Binding-site contacts:
Ligand atom C08 contacts residue LYS35 of chain 1.A at 4.2 Å.
Ligand atom C13 contacts residue ASN37 of chain 1.A at 3.5 Å.
Ligand atom C08 contacts residue ASP150 of chain 1.A at 4.2 Å.
Ligand atom C10 contacts residue LYS35 of chain 1.A at 3.5 Å.
Ligand atom C09 contacts residue MET108 of chain 1.A at 3.9 Å (hydrophobic).
Ligand atom C13 contacts residue PRO105 of chain 1.A at 3.9 Å (hydrophobic).
Ligand atom C01 contacts residue LEU113 of chain 1.A at 3.8 Å (hydrophobic).
Ligand atom C03 contacts residue SER52 of chain 1.A at 4.1 Å.
Ligand atom C10 contacts residue ASP150 of chain 1.A at 3.1 Å.
Ligand atom N14 contacts residue TRP51 of chain 1.A at 4.0 Å.
Ligand atom N12 contacts residue ASN37 of chain 1.A at 3.0 Å (h-bond).
Ligand atom N11 contacts residue LYS35 of chain 1.A at 4.1 Å.
Ligand atom C05 contacts residue ASN37 of chain 1.A at 3.9 Å.
Ligand atom C13 contacts residue ASN38 of chain 1.A at 4.0 Å.
Ligand atom N14 contacts residue SER36 of chain 1.A at 3.7 Å.
Ligand atom C04 contacts residue TRP51 of chain 1.A at 4.0 Å (hydrophobic).
Ligand atom C13 contacts residue ASN41 of chain 1.A at 3.4 Å.
Ligand atom N06 contacts residue LYS35 of chain 1.A at 3.1 Å (salt-bridge).
Ligand atom C04 contacts residue LYS35 of chain 1.A at 4.1 Å.
Ligand atom N02 contacts residue TRP51 of chain 1.A at 3.2 Å.
Ligand atom C01 contacts residue TRP102 of chain 1.A at 3.5 Å (hydrophobic).
Ligand atom C07 contacts residue ASN37 of chain 1.A at 3.7 Å.
Ligand atom N14 contacts residue ASN41 of chain 1.A at 2.9 Å (h-bond).
Ligand atom N12 contacts residue PRO105 of chain 1.A at 3.8 Å.
Ligand atom C07 contacts residue LYS35 of chain 1.A at 3.2 Å.
Ligand atom C01 contacts residue TRP51 of chain 1.A at 3.6 Å (hydrophobic).
Ligand atom N12 contacts residue SER36 of chain 1.A at 3.7 Å.
Ligand atom C05 contacts residue LYS35 of chain 1.A at 3.5 Å.
Ligand atom N02 contacts residue LEU113 of chain 1.A at 4.0 Å.
Ligand atom C09 contacts residue ASN37 of chain 1.A at 3.4 Å.
Ligand atom N02 contacts residue SER52 of chain 1.A at 2.9 Å (h-bond).
Ligand atom C01 contacts residue ASN41 of chain 1.A at 3.6 Å.
Ligand atom N11 contacts residue SER52 of chain 1.A at 4.1 Å.
Ligand atom N12 contacts residue LYS35 of chain 1.A at 4.1 Å.
Ligand atom C01 contacts residue SER52 of chain 1.A at 3.3 Å.
Ligand atom C03 contacts residue ASN41 of chain 1.A at 4.0 Å.
Ligand atom C13 contacts residue SER36 of chain 1.A at 3.4 Å.
Ligand atom N11 contacts residue ASP150 of chain 1.A at 3.8 Å.
Ligand atom C05 contacts residue SER36 of chain 1.A at 4.0 Å.
Ligand atom C03 contacts residue TRP51 of chain 1.A at 3.6 Å (hydrophobic).

Sequence of chain 1.A:
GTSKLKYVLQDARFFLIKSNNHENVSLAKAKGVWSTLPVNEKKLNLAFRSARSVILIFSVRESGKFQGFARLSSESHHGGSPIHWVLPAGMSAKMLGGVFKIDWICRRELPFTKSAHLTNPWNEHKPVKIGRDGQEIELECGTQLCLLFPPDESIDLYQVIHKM

This protein binds this small molecule.
Small molecule (SMILES): CNc1ncnc2c1ncn2C1CC1